Binding-site contacts:
Ligand atom C1 contacts residue ALA158 of chain 1.B at 4.3 Å (hydrophobic).
Ligand atom N2 contacts residue ASN159 of chain 1.B at 2.9 Å.
Ligand atom C5 contacts residue ASN159 of chain 1.B at 3.8 Å.
Ligand atom O5 contacts residue ASN159 of chain 1.B at 2.4 Å (h-bond).
Ligand atom C2 contacts residue ALA158 of chain 1.B at 3.6 Å (hydrophobic).
Ligand atom O7 contacts residue ALA158 of chain 1.B at 2.9 Å.
Ligand atom O7 contacts residue ASN159 of chain 1.B at 1.7 Å.
Ligand atom O3 contacts residue ALA158 of chain 1.B at 4.4 Å.
Ligand atom C1 contacts residue ASN159 of chain 1.B at 1.6 Å.
Ligand atom C3 contacts residue ASN159 of chain 1.B at 3.8 Å.
Ligand atom C2 contacts residue ASN159 of chain 1.B at 2.5 Å.
Ligand atom C8 contacts residue ASN159 of chain 1.B at 3.5 Å.
Ligand atom C3 contacts residue ALA158 of chain 1.B at 4.5 Å (hydrophobic).
Ligand atom O3 contacts residue ASN159 of chain 1.B at 4.3 Å.
Ligand atom C4 contacts residue ASN159 of chain 1.B at 4.1 Å.
Ligand atom C7 contacts residue ALA158 of chain 1.B at 3.8 Å (hydrophobic).
Ligand atom N2 contacts residue ALA158 of chain 1.B at 4.1 Å.
Ligand atom C7 contacts residue ASN159 of chain 1.B at 2.6 Å.

Sequence of chain 1.B:
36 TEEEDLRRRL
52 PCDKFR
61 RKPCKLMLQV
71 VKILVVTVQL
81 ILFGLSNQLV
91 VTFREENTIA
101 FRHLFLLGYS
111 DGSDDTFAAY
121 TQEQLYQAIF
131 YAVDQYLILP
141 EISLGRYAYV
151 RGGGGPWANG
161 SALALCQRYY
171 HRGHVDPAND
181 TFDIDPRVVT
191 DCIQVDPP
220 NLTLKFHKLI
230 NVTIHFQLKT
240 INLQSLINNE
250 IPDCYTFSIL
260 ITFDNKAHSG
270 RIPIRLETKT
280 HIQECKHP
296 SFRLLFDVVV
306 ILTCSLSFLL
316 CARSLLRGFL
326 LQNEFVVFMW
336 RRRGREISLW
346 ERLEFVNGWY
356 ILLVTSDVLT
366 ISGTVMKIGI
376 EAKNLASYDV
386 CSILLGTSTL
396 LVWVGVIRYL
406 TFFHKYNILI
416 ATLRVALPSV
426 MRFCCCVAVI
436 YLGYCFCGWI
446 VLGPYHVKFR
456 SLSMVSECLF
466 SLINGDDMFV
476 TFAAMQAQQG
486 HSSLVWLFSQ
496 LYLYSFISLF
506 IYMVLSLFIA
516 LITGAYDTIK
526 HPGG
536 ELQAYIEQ

The protein below binds the small molecule below.
Small molecule (SMILES): CC(=O)N[C@@H]1[C@@H](O)[C@H](O)[C@@H](CO)O[C@H]1O